Binding-site contacts:
Ligand atom O3 contacts residue CYS106 of chain 1.A at 3.5 Å (h-bond).
Ligand atom O3 contacts residue ASP108 of chain 1.A at 4.0 Å.
Ligand atom C1 contacts residue ASN80 of chain 1.A at 1.4 Å.
Ligand atom C1 contacts residue CYS106 of chain 1.A at 4.0 Å (hydrophobic).
Ligand atom N2 contacts residue ASN80 of chain 1.A at 3.0 Å (h-bond).
Ligand atom C5 contacts residue ASN80 of chain 1.A at 3.6 Å.
Ligand atom C5 contacts residue THR107 of chain 1.A at 3.8 Å.
Ligand atom O7 contacts residue SER78 of chain 1.A at 3.8 Å.
Ligand atom O5 contacts residue CYS106 of chain 1.A at 3.4 Å (h-bond).
Ligand atom O5 contacts residue ASN80 of chain 1.A at 2.2 Å (h-bond).
Ligand atom C8 contacts residue SER78 of chain 1.A at 3.6 Å.
Ligand atom C7 contacts residue SER78 of chain 1.A at 4.0 Å.
Ligand atom C2 contacts residue CYS106 of chain 1.A at 4.0 Å (hydrophobic).
Ligand atom C7 contacts residue ASN80 of chain 1.A at 3.8 Å.
Ligand atom C5 contacts residue ASP108 of chain 1.A at 4.0 Å.
Ligand atom N2 contacts residue PHE98 of chain 1.A at 3.7 Å.
Ligand atom O2 contacts residue THR107 of chain 1.A at 4.2 Å.
Ligand atom O7 contacts residue GLY105 of chain 1.A at 3.7 Å.
Ligand atom C3 contacts residue ASN80 of chain 1.A at 3.7 Å.
Ligand atom C4 contacts residue CYS106 of chain 1.A at 4.1 Å (hydrophobic).
Ligand atom O4 contacts residue THR107 of chain 1.A at 4.2 Å.
Ligand atom C6 contacts residue CYS106 of chain 1.A at 3.6 Å (hydrophobic).
Ligand atom O5 contacts residue ASP108 of chain 1.A at 4.0 Å.
Ligand atom C3 contacts residue PHE98 of chain 1.A at 3.8 Å (hydrophobic).
Ligand atom C6 contacts residue PHE98 of chain 1.A at 3.6 Å (hydrophobic).
Ligand atom C2 contacts residue PHE98 of chain 1.A at 4.0 Å (hydrophobic).
Ligand atom O4 contacts residue ASP108 of chain 1.A at 3.3 Å (salt-bridge).
Ligand atom C5 contacts residue CYS106 of chain 1.A at 3.4 Å (hydrophobic).
Ligand atom C1 contacts residue PHE98 of chain 1.A at 3.9 Å (hydrophobic).
Ligand atom C8 contacts residue ALA79 of chain 1.A at 3.7 Å (hydrophobic).
Ligand atom C2 contacts residue ASN80 of chain 1.A at 2.4 Å.
Ligand atom O2 contacts residue ASP108 of chain 1.A at 3.8 Å.
Ligand atom C6 contacts residue THR107 of chain 1.A at 3.9 Å.
Ligand atom O6 contacts residue PHE98 of chain 1.A at 4.0 Å.
Ligand atom C3 contacts residue ASP108 of chain 1.A at 3.9 Å.
Ligand atom C7 contacts residue CYS106 of chain 1.A at 3.9 Å (hydrophobic).
Ligand atom C4 contacts residue ASP108 of chain 1.A at 4.1 Å.
Ligand atom C4 contacts residue ASN80 of chain 1.A at 4.1 Å.
Ligand atom C3 contacts residue CYS106 of chain 1.A at 4.1 Å (hydrophobic).
Ligand atom O7 contacts residue CYS106 of chain 1.A at 2.7 Å (h-bond).

Sequence of chain 1.A:
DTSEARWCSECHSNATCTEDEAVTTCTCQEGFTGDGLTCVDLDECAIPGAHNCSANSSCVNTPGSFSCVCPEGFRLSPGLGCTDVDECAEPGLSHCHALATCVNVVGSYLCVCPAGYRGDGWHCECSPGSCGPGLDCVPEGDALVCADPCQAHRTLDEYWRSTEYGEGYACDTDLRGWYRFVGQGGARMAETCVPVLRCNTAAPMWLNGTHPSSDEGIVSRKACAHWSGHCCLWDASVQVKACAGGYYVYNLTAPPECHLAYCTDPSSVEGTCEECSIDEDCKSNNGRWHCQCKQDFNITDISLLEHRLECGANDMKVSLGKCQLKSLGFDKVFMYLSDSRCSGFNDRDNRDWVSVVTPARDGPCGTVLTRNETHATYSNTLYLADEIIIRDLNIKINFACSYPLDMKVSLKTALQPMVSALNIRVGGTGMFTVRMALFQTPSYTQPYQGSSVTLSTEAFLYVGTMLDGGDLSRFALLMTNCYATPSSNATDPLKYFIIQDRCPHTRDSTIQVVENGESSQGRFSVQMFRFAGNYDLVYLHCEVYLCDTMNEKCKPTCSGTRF

The protein below binds the small molecule below.
Small molecule (SMILES): CC(=O)N[C@H]1[C@H](O[C@H]2[C@H](O)[C@@H](NC(C)=O)CO[C@@H]2CO)O[C@H](CO)[C@@H](O[C@@H]2O[C@H](CO)[C@@H](O)[C@H](O)[C@@H]2O)[C@@H]1O